Binding-site contacts:
Ligand atom C1 contacts residue TRP412 of chain 1.A at 3.5 Å (hydrophobic).
Ligand atom C14 contacts residue GLY113 of chain 1.A at 3.3 Å.
Ligand atom N4 contacts residue ADP1 of chain 1.E at 0.7 Å.
Ligand atom C5 contacts residue TRP412 of chain 1.A at 3.4 Å (hydrophobic).
Ligand atom C11 contacts residue ASN382 of chain 1.A at 3.5 Å.
Ligand atom C38 contacts residue THR76 of chain 1.A at 3.2 Å.
Ligand atom O7 contacts residue ADP1 of chain 1.E at 1.5 Å (h-bond).
Ligand atom N2 contacts residue TRP412 of chain 1.A at 3.5 Å.
Ligand atom C16 contacts residue GLY113 of chain 1.A at 3.7 Å.
Ligand atom O7 contacts residue TRP412 of chain 1.A at 3.4 Å.
Ligand atom N13 contacts residue ADP1 of chain 1.E at 0.5 Å (h-bond).
Ligand atom C6 contacts residue TRP412 of chain 1.A at 3.5 Å (hydrophobic).
Ligand atom C9 contacts residue ADP1 of chain 1.E at 1.0 Å.
Ligand atom C8 contacts residue ADP1 of chain 1.E at 1.5 Å.
Ligand atom C16 contacts residue ADP1 of chain 1.E at 3.1 Å.
Ligand atom C16 contacts residue ALA111 of chain 1.A at 3.5 Å (hydrophobic).
Ligand atom C38 contacts residue XPO1 of chain 1.D at 3.1 Å.
Ligand atom C39 contacts residue ASN382 of chain 1.A at 3.8 Å.
Ligand atom C39 contacts residue ADP1 of chain 1.E at 1.3 Å.
Ligand atom C38 contacts residue ADP1 of chain 1.E at 2.0 Å.
Ligand atom C15 contacts residue ADP1 of chain 1.E at 2.1 Å.
Ligand atom C39 contacts residue ALA383 of chain 1.A at 2.6 Å (hydrophobic).
Ligand atom C16 contacts residue GLY110 of chain 1.A at 3.4 Å.
Ligand atom N4 contacts residue ASN382 of chain 1.A at 3.4 Å (h-bond).
Ligand atom C1 contacts residue ADP1 of chain 1.E at 0.6 Å.
Ligand atom C14 contacts residue ADP1 of chain 1.E at 1.6 Å.
Ligand atom C9 contacts residue TRP412 of chain 1.A at 3.7 Å (hydrophobic).
Ligand atom C5 contacts residue ADP1 of chain 1.E at 0.7 Å.
Ligand atom C10 contacts residue ADP1 of chain 1.E at 1.1 Å.
Ligand atom N2 contacts residue ADP1 of chain 1.E at 0.7 Å (h-bond).
Ligand atom N4 contacts residue TRP412 of chain 1.A at 3.5 Å.
Ligand atom C3 contacts residue ADP1 of chain 1.E at 0.6 Å.
Ligand atom C14 contacts residue ASP7 of chain 1.A at 3.7 Å.
Ligand atom C15 contacts residue GLY113 of chain 1.A at 3.2 Å.
Ligand atom C6 contacts residue ADP1 of chain 1.E at 0.7 Å.
Ligand atom C10 contacts residue TRP412 of chain 1.A at 3.7 Å (hydrophobic).
Ligand atom C11 contacts residue TRP412 of chain 1.A at 3.7 Å (hydrophobic).
Ligand atom C11 contacts residue ADP1 of chain 1.E at 0.9 Å.
Ligand atom C8 contacts residue TRP412 of chain 1.A at 3.4 Å (hydrophobic).
Ligand atom C12 contacts residue ADP1 of chain 1.E at 0.2 Å.

Sequence of chain 1.A:
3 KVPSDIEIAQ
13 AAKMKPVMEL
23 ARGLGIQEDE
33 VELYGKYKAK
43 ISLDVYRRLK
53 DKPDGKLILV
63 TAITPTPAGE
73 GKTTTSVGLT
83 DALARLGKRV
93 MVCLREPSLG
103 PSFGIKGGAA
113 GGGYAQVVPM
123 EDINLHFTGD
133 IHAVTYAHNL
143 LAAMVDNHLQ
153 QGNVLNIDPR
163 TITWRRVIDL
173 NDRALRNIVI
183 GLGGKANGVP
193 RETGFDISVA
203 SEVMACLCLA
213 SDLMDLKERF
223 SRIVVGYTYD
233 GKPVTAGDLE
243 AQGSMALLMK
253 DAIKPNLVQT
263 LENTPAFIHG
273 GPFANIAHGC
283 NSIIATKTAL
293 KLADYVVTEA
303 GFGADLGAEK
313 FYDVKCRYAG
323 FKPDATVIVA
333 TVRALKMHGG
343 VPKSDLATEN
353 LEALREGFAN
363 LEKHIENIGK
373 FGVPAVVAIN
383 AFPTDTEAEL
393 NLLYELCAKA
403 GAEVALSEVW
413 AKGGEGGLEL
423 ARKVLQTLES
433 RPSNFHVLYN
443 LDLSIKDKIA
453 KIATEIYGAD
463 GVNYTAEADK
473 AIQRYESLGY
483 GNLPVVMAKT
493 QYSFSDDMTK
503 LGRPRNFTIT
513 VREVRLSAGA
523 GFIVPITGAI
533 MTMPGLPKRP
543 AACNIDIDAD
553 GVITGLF

The protein below binds the small molecule below.
Small molecule (SMILES): CC#CNCc1cc2c(=O)[nH]c(C)nc2cc1C